Binding-site contacts:
Ligand atom N2 contacts residue PHE114 of chain 1.A at 3.9 Å.
Ligand atom C20 contacts residue ILE136 of chain 1.A at 3.6 Å (hydrophobic).
Ligand atom C2 contacts residue GLN22 of chain 1.A at 3.3 Å.
Ligand atom O2 contacts residue ARG103 of chain 1.A at 2.9 Å (salt-bridge).
Ligand atom N1 contacts residue PHE114 of chain 1.A at 3.8 Å.
Ligand atom C25 contacts residue LEU23 of chain 1.A at 3.8 Å (hydrophobic).
Ligand atom C16 contacts residue LEU60 of chain 1.A at 3.8 Å (hydrophobic).
Ligand atom C7 contacts residue PHE113 of chain 1.A at 3.2 Å (hydrophobic).
Ligand atom O1 contacts residue LEU23 of chain 1.A at 3.2 Å (h-bond).
Ligand atom C21 contacts residue ILE136 of chain 1.A at 3.6 Å (hydrophobic).
Ligand atom C25 contacts residue GLN22 of chain 1.A at 3.5 Å.
Ligand atom C6 contacts residue PHE113 of chain 1.A at 3.9 Å (hydrophobic).
Ligand atom C14 contacts residue LEU60 of chain 1.A at 3.9 Å (hydrophobic).
Ligand atom O3 contacts residue HIS59 of chain 1.A at 3.6 Å.
Ligand atom O2 contacts residue LEU28 of chain 1.A at 3.6 Å.
Ligand atom C21 contacts residue PHE137 of chain 1.A at 3.2 Å (hydrophobic).
Ligand atom C16 contacts residue CYS56 of chain 1.A at 3.5 Å (hydrophobic).
Ligand atom C24 contacts residue GLN22 of chain 1.A at 3.8 Å.
Ligand atom O1 contacts residue ARG103 of chain 1.A at 3.0 Å (salt-bridge).
Ligand atom CL1 contacts residue SER140 of chain 1.A at 3.8 Å.
Ligand atom CL1 contacts residue VAL112 of chain 1.A at 3.7 Å.
Ligand atom C8 contacts residue PHE113 of chain 1.A at 3.5 Å (hydrophobic).
Ligand atom S1 contacts residue ARG103 of chain 1.A at 3.5 Å (salt-bridge).
Ligand atom C1 contacts residue ARG100 of chain 1.A at 3.7 Å.
Ligand atom O2 contacts residue ARG100 of chain 1.A at 3.5 Å (salt-bridge).
Ligand atom N2 contacts residue MET101 of chain 1.A at 3.8 Å.
Ligand atom C4 contacts residue ALA104 of chain 1.A at 3.4 Å (hydrophobic).
Ligand atom C5 contacts residue ALA104 of chain 1.A at 3.7 Å (hydrophobic).
Ligand atom C17 contacts residue CYS56 of chain 1.A at 3.4 Å (hydrophobic).
Ligand atom C9 contacts residue MET101 of chain 1.A at 3.7 Å (hydrophobic).
Ligand atom O1 contacts residue CYS21 of chain 1.A at 3.2 Å (h-bond).
Ligand atom C5 contacts residue PHE113 of chain 1.A at 3.6 Å (hydrophobic).
Ligand atom O1 contacts residue GLN22 of chain 1.A at 3.7 Å.
Ligand atom C9 contacts residue PHE113 of chain 1.A at 3.8 Å (hydrophobic).
Ligand atom N1 contacts residue PHE113 of chain 1.A at 2.8 Å (h-bond).
Ligand atom CL1 contacts residue ILE136 of chain 1.A at 3.5 Å.
Ligand atom C19 contacts residue VAL112 of chain 1.A at 3.8 Å (hydrophobic).
Ligand atom CL2 contacts residue PHE124 of chain 1.A at 3.5 Å.
Ligand atom C15 contacts residue LEU60 of chain 1.A at 3.7 Å (hydrophobic).
Ligand atom C9 contacts residue PHE114 of chain 1.A at 3.7 Å (hydrophobic).

Sequence of chain 1.A:
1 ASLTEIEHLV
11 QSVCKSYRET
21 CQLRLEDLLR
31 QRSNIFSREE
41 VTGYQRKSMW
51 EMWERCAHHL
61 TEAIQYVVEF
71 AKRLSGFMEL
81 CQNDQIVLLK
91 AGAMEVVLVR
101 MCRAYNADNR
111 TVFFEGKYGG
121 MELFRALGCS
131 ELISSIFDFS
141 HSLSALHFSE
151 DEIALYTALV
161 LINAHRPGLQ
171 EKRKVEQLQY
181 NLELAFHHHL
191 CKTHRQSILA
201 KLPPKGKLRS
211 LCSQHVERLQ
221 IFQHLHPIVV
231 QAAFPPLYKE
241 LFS

A small-molecule ligand and the protein it binds are described below.
Small molecule (SMILES): CCS(=O)(=O)c1ccc(CC(=O)Nc2nc(-c3cc(Cl)ccc3Cl)c(-c3ccccc3)s2)cc1